Binding-site contacts:
Ligand atom CA contacts residue ASN49 of chain 5.A at 3.8 Å.
Ligand atom CZ contacts residue ALA42 of chain 2.A at 3.6 Å (hydrophobic).
Ligand atom CE2 contacts residue ASN207 of chain 2.A at 3.5 Å.
Ligand atom CD2 contacts residue LEU41 of chain 2.A at 3.7 Å (hydrophobic).
Ligand atom N contacts residue GLU44 of chain 5.A at 2.8 Å (salt-bridge).
Ligand atom O contacts residue ALA206 of chain 2.A at 3.2 Å.
Ligand atom CA contacts residue VAL205 of chain 2.A at 3.3 Å (hydrophobic).
Ligand atom CD2 contacts residue VAL40 of chain 5.A at 3.5 Å (hydrophobic).
Ligand atom CG contacts residue VAL40 of chain 5.A at 3.6 Å (hydrophobic).
Ligand atom N contacts residue ASN49 of chain 5.A at 3.5 Å (h-bond).
Ligand atom CZ2 contacts residue ASN74 of chain 5.A at 3.5 Å.
Ligand atom CD1 contacts residue SER38 of chain 2.A at 3.7 Å.
Ligand atom CD1 contacts residue VAL40 of chain 5.A at 3.8 Å (hydrophobic).
Ligand atom CD1 contacts residue ASN207 of chain 2.A at 3.5 Å.
Ligand atom CD1 contacts residue ASN74 of chain 5.A at 3.8 Å.
Ligand atom CD2 contacts residue GLU45 of chain 2.A at 3.6 Å.
Ligand atom O contacts residue VAL205 of chain 2.A at 3.5 Å (h-bond).
Ligand atom CA contacts residue GLU44 of chain 5.A at 3.3 Å.
Ligand atom O contacts residue VAL205 of chain 2.A at 3.1 Å (h-bond).
Ligand atom C contacts residue GLU44 of chain 5.A at 3.1 Å.
Ligand atom CE2 contacts residue VAL40 of chain 5.A at 3.6 Å (hydrophobic).
Ligand atom CZ contacts residue SER38 of chain 2.A at 3.4 Å.
Ligand atom O contacts residue ASN207 of chain 2.A at 3.1 Å (h-bond).
Ligand atom CH2 contacts residue ARG34 of chain 2.A at 3.4 Å.
Ligand atom CE1 contacts residue SER38 of chain 2.A at 3.8 Å.
Ligand atom CE3 contacts residue LEU41 of chain 5.A at 3.9 Å (hydrophobic).
Ligand atom C contacts residue VAL205 of chain 2.A at 3.6 Å (hydrophobic).
Ligand atom O contacts residue ASN207 of chain 2.A at 2.8 Å (h-bond).
Ligand atom NE1 contacts residue VAL40 of chain 5.A at 3.8 Å.
Ligand atom NE1 contacts residue ASN207 of chain 2.A at 3.7 Å.
Ligand atom CZ2 contacts residue ARG34 of chain 2.A at 3.6 Å.
Ligand atom CB contacts residue GLU44 of chain 5.A at 3.2 Å.
Ligand atom O contacts residue GLU44 of chain 5.A at 3.8 Å.
Ligand atom N contacts residue GLU44 of chain 5.A at 2.8 Å (salt-bridge).
Ligand atom CB contacts residue GLU44 of chain 5.A at 3.4 Å.
Ligand atom CZ2 contacts residue ASN207 of chain 2.A at 3.7 Å.
Ligand atom CH2 contacts residue ILE37 of chain 5.A at 3.8 Å (hydrophobic).
Ligand atom N contacts residue VAL205 of chain 2.A at 2.9 Å (h-bond).
Ligand atom CA contacts residue GLU44 of chain 5.A at 3.7 Å.
Ligand atom NE1 contacts residue ASN74 of chain 5.A at 3.0 Å (h-bond).

Sequence of chain 2.A:
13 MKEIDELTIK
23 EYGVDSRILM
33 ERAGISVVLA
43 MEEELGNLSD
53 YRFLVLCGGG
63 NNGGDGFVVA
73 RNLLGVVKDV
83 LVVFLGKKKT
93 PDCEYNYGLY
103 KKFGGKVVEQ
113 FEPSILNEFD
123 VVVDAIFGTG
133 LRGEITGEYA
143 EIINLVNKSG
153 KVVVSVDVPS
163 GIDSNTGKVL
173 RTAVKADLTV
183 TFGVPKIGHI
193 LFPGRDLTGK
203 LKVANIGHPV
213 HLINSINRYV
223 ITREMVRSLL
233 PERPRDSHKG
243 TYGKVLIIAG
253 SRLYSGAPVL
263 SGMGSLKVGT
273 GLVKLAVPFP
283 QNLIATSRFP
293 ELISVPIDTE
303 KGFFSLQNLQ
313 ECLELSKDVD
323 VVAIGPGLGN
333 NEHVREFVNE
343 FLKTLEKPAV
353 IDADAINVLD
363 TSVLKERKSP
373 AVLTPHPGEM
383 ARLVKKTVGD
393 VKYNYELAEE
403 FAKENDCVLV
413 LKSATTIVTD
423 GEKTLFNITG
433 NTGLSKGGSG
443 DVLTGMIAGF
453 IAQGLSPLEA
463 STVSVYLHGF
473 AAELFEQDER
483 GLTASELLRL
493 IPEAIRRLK

Sequence of chain 5.A:
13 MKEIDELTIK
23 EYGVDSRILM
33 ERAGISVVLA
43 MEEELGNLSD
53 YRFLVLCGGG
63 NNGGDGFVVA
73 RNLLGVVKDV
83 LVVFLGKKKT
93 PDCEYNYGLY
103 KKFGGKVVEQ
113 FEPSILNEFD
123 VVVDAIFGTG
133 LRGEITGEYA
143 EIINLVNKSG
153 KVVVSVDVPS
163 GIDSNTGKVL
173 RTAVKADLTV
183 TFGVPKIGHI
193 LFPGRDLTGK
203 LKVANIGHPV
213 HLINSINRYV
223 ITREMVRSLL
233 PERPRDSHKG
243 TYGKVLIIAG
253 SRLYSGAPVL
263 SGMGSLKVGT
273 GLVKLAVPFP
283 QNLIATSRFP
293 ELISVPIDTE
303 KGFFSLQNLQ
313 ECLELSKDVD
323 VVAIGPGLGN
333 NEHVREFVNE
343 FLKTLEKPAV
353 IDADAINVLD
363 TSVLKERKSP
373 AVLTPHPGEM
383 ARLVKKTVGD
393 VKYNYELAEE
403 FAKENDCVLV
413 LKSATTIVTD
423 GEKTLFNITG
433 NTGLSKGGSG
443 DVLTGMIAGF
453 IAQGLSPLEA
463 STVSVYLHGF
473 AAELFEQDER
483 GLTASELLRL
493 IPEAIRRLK

A small-molecule ligand and the protein it binds are described below.
Small molecule (SMILES): CC(C)C[C@H](NC(=O)[C@H](CC1=c2ccccc2=NC1)NC(=O)[C@H](C)NC(=O)[C@H](C)N)C(=O)N[C@@H](Cc1ccccc1)C(=O)N[C@@H](CCC(=O)O)C(=O)N[C@@H](C)C=O